Binding-site contacts:
Ligand atom O3 contacts residue GLY120 of chain 1.A at 3.4 Å (h-bond).
Ligand atom C6 contacts residue TRP109 of chain 1.A at 3.3 Å (hydrophobic).
Ligand atom C4 contacts residue GLY120 of chain 1.A at 3.9 Å.
Ligand atom C3 contacts residue THR118 of chain 1.A at 3.2 Å.
Ligand atom C5 contacts residue GLN119 of chain 1.A at 4.2 Å.
Ligand atom C5 contacts residue TRP109 of chain 1.A at 3.7 Å (hydrophobic).
Ligand atom C4 contacts residue THR118 of chain 1.A at 3.9 Å.
Ligand atom O4 contacts residue GLN119 of chain 1.A at 3.2 Å (h-bond).
Ligand atom O3 contacts residue ALA43 of chain 1.A at 2.7 Å (h-bond).
Ligand atom C8 contacts residue ASN44 of chain 1.A at 3.5 Å.
Ligand atom O3 contacts residue GLN119 of chain 1.A at 4.2 Å.
Ligand atom C4 contacts residue THR89 of chain 1.A at 3.7 Å.
Ligand atom O4 contacts residue THR89 of chain 1.A at 3.2 Å (h-bond).
Ligand atom C4 contacts residue ASP88 of chain 1.A at 3.6 Å.
Ligand atom C6 contacts residue PHE106 of chain 1.A at 4.1 Å (hydrophobic).
Ligand atom C8 contacts residue THR118 of chain 1.A at 3.5 Å.
Ligand atom C3 contacts residue GLN119 of chain 1.A at 4.2 Å.
Ligand atom C3 contacts residue ALA43 of chain 1.A at 3.6 Å (hydrophobic).
Ligand atom C6 contacts residue GLN119 of chain 1.A at 4.0 Å.
Ligand atom O4 contacts residue ASP88 of chain 1.A at 2.6 Å (salt-bridge).
Ligand atom O1 contacts residue SER117 of chain 1.A at 3.7 Å.
Ligand atom O5 contacts residue THR118 of chain 1.A at 4.2 Å.
Ligand atom C5 contacts residue THR118 of chain 1.A at 3.8 Å.
Ligand atom O4 contacts residue GLY120 of chain 1.A at 2.8 Å (h-bond).
Ligand atom N2 contacts residue THR118 of chain 1.A at 3.2 Å (h-bond).
Ligand atom O5 contacts residue TRP109 of chain 1.A at 3.9 Å.
Ligand atom O6 contacts residue ASP88 of chain 1.A at 2.7 Å (salt-bridge).
Ligand atom N2 contacts residue ALA43 of chain 1.A at 4.0 Å.
Ligand atom C7 contacts residue THR118 of chain 1.A at 3.8 Å.
Ligand atom O7 contacts residue ALA43 of chain 1.A at 4.1 Å.
Ligand atom C1 contacts residue SER117 of chain 1.A at 3.8 Å.
Ligand atom C1 contacts residue TRP109 of chain 1.A at 4.1 Å (hydrophobic).
Ligand atom C7 contacts residue ALA43 of chain 1.A at 4.1 Å (hydrophobic).
Ligand atom C3 contacts residue GLY120 of chain 1.A at 3.7 Å.
Ligand atom C1 contacts residue THR118 of chain 1.A at 3.5 Å.
Ligand atom O4 contacts residue THR118 of chain 1.A at 4.2 Å.
Ligand atom C2 contacts residue THR118 of chain 1.A at 3.7 Å.
Ligand atom O3 contacts residue THR89 of chain 1.A at 2.7 Å (h-bond).
Ligand atom C3 contacts residue THR89 of chain 1.A at 3.8 Å.
Ligand atom C6 contacts residue ASP88 of chain 1.A at 3.5 Å.

Sequence of chain 1.A:
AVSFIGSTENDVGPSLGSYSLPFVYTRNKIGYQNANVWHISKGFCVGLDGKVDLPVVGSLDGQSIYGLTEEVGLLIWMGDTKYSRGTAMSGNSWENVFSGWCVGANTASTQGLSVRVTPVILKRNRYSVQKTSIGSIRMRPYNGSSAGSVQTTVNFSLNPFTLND

A protein and the small-molecule ligand that binds it are described below.
Small molecule (SMILES): CC(=O)N[C@@H]1[C@@H](O)[C@H](O)[C@@H](CO)O[C@H]1O